This protein binds this small molecule.
Small molecule (SMILES): CC(=O)N[C@H]1[C@H](O[C@H]2[C@H](O)[C@@H](NC(C)=O)CO[C@@H]2CO)O[C@H](CO)[C@@H](O)[C@@H]1O

Binding-site contacts:
Ligand atom C7 contacts residue ASN1098 of chain 1.A at 3.5 Å.
Ligand atom C1 contacts residue ASN1098 of chain 1.A at 1.4 Å.
Ligand atom C8 contacts residue GLY1099 of chain 1.A at 3.7 Å.
Ligand atom O7 contacts residue ASN1098 of chain 1.A at 3.9 Å.
Ligand atom C4 contacts residue ASN1098 of chain 1.A at 4.3 Å.
Ligand atom N2 contacts residue ASN1098 of chain 1.A at 2.9 Å (h-bond).
Ligand atom C4 contacts residue PHE1103 of chain 1.A at 4.5 Å (hydrophobic).
Ligand atom C2 contacts residue ASN1098 of chain 1.A at 2.5 Å.
Ligand atom N2 contacts residue HIS1101 of chain 1.A at 4.1 Å.
Ligand atom C5 contacts residue PHE1103 of chain 1.A at 3.6 Å (hydrophobic).
Ligand atom C8 contacts residue ASN1098 of chain 1.A at 3.5 Å.
Ligand atom C5 contacts residue ASN1098 of chain 1.A at 3.7 Å.
Ligand atom C8 contacts residue THR1100 of chain 1.A at 3.7 Å.
Ligand atom O4 contacts residue PHE1103 of chain 1.A at 4.3 Å.
Ligand atom O5 contacts residue PHE1103 of chain 1.A at 3.9 Å.
Ligand atom C6 contacts residue PHE1103 of chain 1.A at 4.3 Å (hydrophobic).
Ligand atom C7 contacts residue HIS1101 of chain 1.A at 4.4 Å.
Ligand atom O7 contacts residue HIS1101 of chain 1.A at 3.6 Å (h-bond).
Ligand atom C1 contacts residue PHE1103 of chain 1.A at 3.8 Å (hydrophobic).
Ligand atom C8 contacts residue HIS1101 of chain 1.A at 4.5 Å.
Ligand atom O5 contacts residue ASN1098 of chain 1.A at 2.4 Å (h-bond).
Ligand atom C3 contacts residue ASN1098 of chain 1.A at 3.8 Å.

Sequence of chain 1.A:
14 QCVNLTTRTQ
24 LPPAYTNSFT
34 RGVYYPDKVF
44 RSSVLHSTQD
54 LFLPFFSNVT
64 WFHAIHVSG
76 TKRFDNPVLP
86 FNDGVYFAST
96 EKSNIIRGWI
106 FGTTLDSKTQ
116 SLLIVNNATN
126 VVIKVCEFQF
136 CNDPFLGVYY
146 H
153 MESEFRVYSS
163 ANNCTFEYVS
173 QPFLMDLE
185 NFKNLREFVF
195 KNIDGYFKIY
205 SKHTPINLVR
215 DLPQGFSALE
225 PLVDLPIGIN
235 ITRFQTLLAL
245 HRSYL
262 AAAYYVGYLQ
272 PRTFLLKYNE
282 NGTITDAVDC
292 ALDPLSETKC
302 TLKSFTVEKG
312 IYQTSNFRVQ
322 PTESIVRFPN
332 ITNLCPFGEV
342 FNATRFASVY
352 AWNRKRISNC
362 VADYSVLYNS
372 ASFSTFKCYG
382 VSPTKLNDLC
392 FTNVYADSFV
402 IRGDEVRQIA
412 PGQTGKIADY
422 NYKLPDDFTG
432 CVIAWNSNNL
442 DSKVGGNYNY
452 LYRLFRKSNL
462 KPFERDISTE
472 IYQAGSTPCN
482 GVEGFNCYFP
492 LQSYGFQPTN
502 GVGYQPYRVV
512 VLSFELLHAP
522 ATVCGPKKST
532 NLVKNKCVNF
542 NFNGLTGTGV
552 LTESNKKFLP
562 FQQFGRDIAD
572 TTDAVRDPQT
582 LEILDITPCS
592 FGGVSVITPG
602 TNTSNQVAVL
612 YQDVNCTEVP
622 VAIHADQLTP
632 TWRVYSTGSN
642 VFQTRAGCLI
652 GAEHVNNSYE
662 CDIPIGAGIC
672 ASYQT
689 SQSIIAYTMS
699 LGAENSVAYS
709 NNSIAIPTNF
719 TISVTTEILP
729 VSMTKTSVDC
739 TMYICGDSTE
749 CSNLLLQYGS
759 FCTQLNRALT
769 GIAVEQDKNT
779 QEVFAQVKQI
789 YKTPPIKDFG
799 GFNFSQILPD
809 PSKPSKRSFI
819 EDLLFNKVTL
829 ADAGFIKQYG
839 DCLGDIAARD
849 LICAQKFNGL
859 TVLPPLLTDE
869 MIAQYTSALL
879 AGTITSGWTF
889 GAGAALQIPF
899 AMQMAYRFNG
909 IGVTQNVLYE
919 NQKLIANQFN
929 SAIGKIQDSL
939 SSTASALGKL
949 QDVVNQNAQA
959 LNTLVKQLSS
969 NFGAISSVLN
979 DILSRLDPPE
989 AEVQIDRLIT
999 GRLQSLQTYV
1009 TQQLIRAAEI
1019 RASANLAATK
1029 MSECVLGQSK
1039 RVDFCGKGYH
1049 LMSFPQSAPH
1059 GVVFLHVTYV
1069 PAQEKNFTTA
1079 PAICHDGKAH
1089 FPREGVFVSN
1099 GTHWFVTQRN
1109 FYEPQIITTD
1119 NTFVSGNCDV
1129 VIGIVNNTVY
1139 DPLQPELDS